Sequence of chain 1.B:
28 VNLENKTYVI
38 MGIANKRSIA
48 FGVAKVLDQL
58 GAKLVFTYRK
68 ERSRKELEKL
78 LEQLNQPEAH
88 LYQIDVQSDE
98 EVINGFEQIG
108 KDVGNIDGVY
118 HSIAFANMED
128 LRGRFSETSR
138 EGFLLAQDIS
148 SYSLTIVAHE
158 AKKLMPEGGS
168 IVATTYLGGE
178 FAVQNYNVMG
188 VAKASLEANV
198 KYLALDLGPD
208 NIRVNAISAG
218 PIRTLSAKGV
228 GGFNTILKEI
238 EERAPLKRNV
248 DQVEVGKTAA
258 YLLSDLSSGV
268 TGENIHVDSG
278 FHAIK

Binding-site contacts:
Ligand atom CAR contacts residue NAP1 of chain 1.M at 3.1 Å.
Ligand atom CAG contacts residue NAP1 of chain 1.M at 3.9 Å.
Ligand atom CAI contacts residue NAP1 of chain 1.M at 3.3 Å.
Ligand atom CAG contacts residue SER223 of chain 1.B at 3.5 Å.
Ligand atom CAJ contacts residue ALA224 of chain 1.B at 3.8 Å (hydrophobic).
Ligand atom CAD contacts residue ALA123 of chain 1.B at 3.7 Å (hydrophobic).
Ligand atom CAI contacts residue TYR183 of chain 1.B at 3.5 Å (hydrophobic).
Ligand atom OAB contacts residue LYS190 of chain 1.B at 3.7 Å.
Ligand atom CAS contacts residue SER223 of chain 1.B at 3.7 Å.
Ligand atom FAC contacts residue PHE230 of chain 1.B at 3.3 Å.
Ligand atom FAC contacts residue ALA224 of chain 1.B at 3.1 Å.
Ligand atom OAP contacts residue SER223 of chain 1.B at 3.7 Å.
Ligand atom CAT contacts residue NAP1 of chain 1.M at 3.3 Å.
Ligand atom CAL contacts residue ILE233 of chain 1.B at 3.7 Å (hydrophobic).
Ligand atom OAB contacts residue NAP1 of chain 1.M at 2.4 Å (h-bond).
Ligand atom CAI contacts residue TYR173 of chain 1.B at 4.0 Å (hydrophobic).
Ligand atom CAG contacts residue ALA121 of chain 1.B at 3.9 Å (hydrophobic).
Ligand atom CAE contacts residue ALA123 of chain 1.B at 4.0 Å (hydrophobic).
Ligand atom CAM contacts residue TYR173 of chain 1.B at 3.6 Å (hydrophobic).
Ligand atom CAA contacts residue GLY228 of chain 1.B at 3.6 Å.
Ligand atom CAA contacts residue VAL180 of chain 1.B at 3.9 Å (hydrophobic).
Ligand atom CAS contacts residue NAP1 of chain 1.M at 3.6 Å.
Ligand atom OAP contacts residue NAP1 of chain 1.M at 3.0 Å (h-bond).
Ligand atom CAJ contacts residue NAP1 of chain 1.M at 3.5 Å.
Ligand atom CAD contacts residue MET186 of chain 1.B at 3.8 Å (hydrophobic).
Ligand atom CAU contacts residue NAP1 of chain 1.M at 3.4 Å.
Ligand atom CAK contacts residue VAL227 of chain 1.B at 3.8 Å (hydrophobic).
Ligand atom CAH contacts residue VAL227 of chain 1.B at 3.9 Å (hydrophobic).
Ligand atom CAL contacts residue VAL227 of chain 1.B at 4.0 Å (hydrophobic).
Ligand atom CAO contacts residue NAP1 of chain 1.M at 3.3 Å.
Ligand atom OAB contacts residue TYR183 of chain 1.B at 2.7 Å (h-bond).
Ligand atom CAE contacts residue PHE122 of chain 1.B at 3.7 Å (hydrophobic).
Ligand atom CAA contacts residue VAL227 of chain 1.B at 3.8 Å (hydrophobic).
Ligand atom FAC contacts residue NAP1 of chain 1.M at 3.1 Å.
Ligand atom CAA contacts residue GLN181 of chain 1.B at 3.2 Å.
Ligand atom CAA contacts residue ILE233 of chain 1.B at 4.0 Å (hydrophobic).
Ligand atom CAQ contacts residue TYR183 of chain 1.B at 3.5 Å (hydrophobic).
Ligand atom CAQ contacts residue NAP1 of chain 1.M at 3.2 Å.
Ligand atom CAE contacts residue ALA121 of chain 1.B at 3.7 Å (hydrophobic).
Ligand atom CAK contacts residue VAL180 of chain 1.B at 4.0 Å (hydrophobic).

The protein below binds the small molecule below.
Small molecule (SMILES): CCCCCCc1cc(O)c(Oc2ccccc2)cc1F